Sequence of chain 2.A:
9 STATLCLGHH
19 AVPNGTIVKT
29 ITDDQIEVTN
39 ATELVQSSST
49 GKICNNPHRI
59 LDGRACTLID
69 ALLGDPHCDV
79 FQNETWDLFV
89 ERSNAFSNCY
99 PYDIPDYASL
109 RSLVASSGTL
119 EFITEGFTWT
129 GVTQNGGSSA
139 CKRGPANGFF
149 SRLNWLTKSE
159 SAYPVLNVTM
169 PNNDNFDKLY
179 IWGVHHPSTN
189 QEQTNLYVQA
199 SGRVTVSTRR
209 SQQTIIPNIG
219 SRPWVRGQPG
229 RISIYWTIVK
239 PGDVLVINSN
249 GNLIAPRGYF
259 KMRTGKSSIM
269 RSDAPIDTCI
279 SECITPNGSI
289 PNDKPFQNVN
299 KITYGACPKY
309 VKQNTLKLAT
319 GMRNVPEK

The protein below binds the small molecule below.
Small molecule (SMILES): CC(=O)N[C@H]1[C@H]([C@H](O)[C@H](O)CO)O[C@@](OC[C@H]2O[C@@H](O)[C@H](O)[C@@H](O)[C@H]2O)(C(=O)O)C[C@@H]1O

Binding-site contacts:
Ligand atom O4 contacts residue GLY135 of chain 2.A at 4.0 Å.
Ligand atom C7 contacts residue TRP153 of chain 2.A at 3.9 Å (hydrophobic).
Ligand atom C9 contacts residue TRP153 of chain 2.A at 4.0 Å (hydrophobic).
Ligand atom C9 contacts residue LEU194 of chain 2.A at 3.9 Å (hydrophobic).
Ligand atom C9 contacts residue TYR98 of chain 2.A at 4.1 Å (hydrophobic).
Ligand atom C11 contacts residue THR155 of chain 2.A at 3.5 Å.
Ligand atom O9 contacts residue HIS183 of chain 2.A at 3.2 Å (h-bond).
Ligand atom C9 contacts residue GLU190 of chain 2.A at 3.2 Å.
Ligand atom C10 contacts residue GLY135 of chain 2.A at 4.3 Å.
Ligand atom C11 contacts residue GLY135 of chain 2.A at 4.2 Å.
Ligand atom O10 contacts residue LEU194 of chain 2.A at 3.8 Å.
Ligand atom C11 contacts residue TRP153 of chain 2.A at 4.0 Å (hydrophobic).
Ligand atom O8 contacts residue TRP153 of chain 2.A at 3.0 Å.
Ligand atom O9 contacts residue GLN226 of chain 2.A at 4.2 Å.
Ligand atom C8 contacts residue GLN226 of chain 2.A at 3.9 Å.
Ligand atom O1B contacts residue GLN226 of chain 2.A at 2.9 Å (h-bond).
Ligand atom C7 contacts residue LEU194 of chain 2.A at 4.1 Å (hydrophobic).
Ligand atom O9 contacts residue GLU190 of chain 2.A at 2.8 Å (salt-bridge).
Ligand atom O8 contacts residue GLN226 of chain 2.A at 3.4 Å (h-bond).
Ligand atom N5 contacts residue GLY135 of chain 2.A at 3.2 Å (h-bond).
Ligand atom O1A contacts residue SER136 of chain 2.A at 3.6 Å.
Ligand atom O1A contacts residue GLN226 of chain 2.A at 3.9 Å.
Ligand atom C11 contacts residue GLY134 of chain 2.A at 3.9 Å.
Ligand atom O1B contacts residue SER136 of chain 2.A at 3.3 Å (h-bond).
Ligand atom C10 contacts residue THR155 of chain 2.A at 4.2 Å.
Ligand atom C8 contacts residue TRP153 of chain 2.A at 3.8 Å (hydrophobic).
Ligand atom C9 contacts residue HIS183 of chain 2.A at 3.6 Å.
Ligand atom C1 contacts residue SER136 of chain 2.A at 3.9 Å.
Ligand atom O1A contacts residue SER137 of chain 2.A at 3.1 Å (h-bond).
Ligand atom O8 contacts residue TYR98 of chain 2.A at 3.3 Å (h-bond).
Ligand atom C6 contacts residue GLY135 of chain 2.A at 4.1 Å.
Ligand atom C4 contacts residue GLY135 of chain 2.A at 3.4 Å.
Ligand atom O9 contacts residue TYR98 of chain 2.A at 3.2 Å (h-bond).
Ligand atom O7 contacts residue LEU194 of chain 2.A at 3.5 Å.
Ligand atom O10 contacts residue THR155 of chain 2.A at 4.0 Å.
Ligand atom C8 contacts residue TYR98 of chain 2.A at 4.3 Å (hydrophobic).
Ligand atom C1 contacts residue SER137 of chain 2.A at 4.2 Å.
Ligand atom C1 contacts residue GLN226 of chain 2.A at 3.8 Å.
Ligand atom C5 contacts residue GLY135 of chain 2.A at 3.8 Å.
Ligand atom C6 contacts residue GLN226 of chain 2.A at 4.2 Å.